Sequence of chain 1.B:
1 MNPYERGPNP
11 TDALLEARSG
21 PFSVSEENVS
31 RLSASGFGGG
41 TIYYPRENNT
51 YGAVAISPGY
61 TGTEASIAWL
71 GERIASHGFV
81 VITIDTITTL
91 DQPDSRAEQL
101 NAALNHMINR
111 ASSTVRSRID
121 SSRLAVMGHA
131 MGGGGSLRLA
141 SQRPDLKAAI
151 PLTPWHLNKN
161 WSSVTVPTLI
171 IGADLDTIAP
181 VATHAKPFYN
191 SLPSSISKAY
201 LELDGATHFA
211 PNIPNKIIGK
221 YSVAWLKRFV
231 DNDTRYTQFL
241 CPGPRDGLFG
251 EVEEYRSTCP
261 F

A small-molecule ligand and the protein it binds are described below.
Small molecule (SMILES): O=C(O)c1ccc(C(=O)OCCO)cc1

Binding-site contacts:
Ligand atom C6 contacts residue ILE178 of chain 1.B at 3.5 Å (hydrophobic).
Ligand atom C2 contacts residue TYR60 of chain 1.B at 3.2 Å (hydrophobic).
Ligand atom O2 contacts residue ALA130 of chain 1.B at 3.7 Å.
Ligand atom C8 contacts residue MET131 of chain 1.B at 3.8 Å (hydrophobic).
Ligand atom C9 contacts residue ILE178 of chain 1.B at 4.1 Å (hydrophobic).
Ligand atom O1 contacts residue TYR60 of chain 1.B at 3.5 Å (h-bond).
Ligand atom O5 contacts residue TRP155 of chain 1.B at 3.4 Å.
Ligand atom C9 contacts residue TRP155 of chain 1.B at 3.6 Å (hydrophobic).
Ligand atom C1 contacts residue GLY59 of chain 1.B at 3.7 Å.
Ligand atom C1 contacts residue HIS208 of chain 1.B at 3.7 Å.
Ligand atom C3 contacts residue MET131 of chain 1.B at 3.9 Å (hydrophobic).
Ligand atom O2 contacts residue HIS208 of chain 1.B at 3.1 Å.
Ligand atom C4 contacts residue TYR60 of chain 1.B at 3.5 Å (hydrophobic).
Ligand atom C10 contacts residue PEG1 of chain 1.J at 3.6 Å.
Ligand atom C8 contacts residue ILE178 of chain 1.B at 4.1 Å (hydrophobic).
Ligand atom C2 contacts residue HIS208 of chain 1.B at 3.3 Å.
Ligand atom O3 contacts residue ALA130 of chain 1.B at 3.1 Å.
Ligand atom C2 contacts residue GLY59 of chain 1.B at 3.3 Å.
Ligand atom O2 contacts residue TYR60 of chain 1.B at 3.6 Å (h-bond).
Ligand atom C9 contacts residue MET131 of chain 1.B at 3.6 Å (hydrophobic).
Ligand atom C2 contacts residue ALA130 of chain 1.B at 3.5 Å (hydrophobic).
Ligand atom C5 contacts residue TYR60 of chain 1.B at 3.8 Å (hydrophobic).
Ligand atom C4 contacts residue ILE178 of chain 1.B at 3.8 Å (hydrophobic).
Ligand atom C1 contacts residue TYR60 of chain 1.B at 2.9 Å (hydrophobic).
Ligand atom O1 contacts residue GLY59 of chain 1.B at 3.5 Å.
Ligand atom C5 contacts residue ILE178 of chain 1.B at 3.5 Å (hydrophobic).
Ligand atom O1 contacts residue HIS129 of chain 1.B at 3.8 Å.
Ligand atom C7 contacts residue ILE178 of chain 1.B at 3.8 Å (hydrophobic).
Ligand atom O4 contacts residue PEG1 of chain 1.J at 3.8 Å.
Ligand atom C8 contacts residue TRP155 of chain 1.B at 3.3 Å (hydrophobic).
Ligand atom O3 contacts residue MET131 of chain 1.B at 2.9 Å (h-bond).
Ligand atom C9 contacts residue TYR60 of chain 1.B at 4.1 Å (hydrophobic).
Ligand atom C2 contacts residue HIS129 of chain 1.B at 4.0 Å.
Ligand atom O5 contacts residue PEG1 of chain 1.J at 3.5 Å.
Ligand atom O3 contacts residue GLY59 of chain 1.B at 3.6 Å.
Ligand atom C3 contacts residue TYR60 of chain 1.B at 3.4 Å (hydrophobic).
Ligand atom O3 contacts residue TYR60 of chain 1.B at 2.9 Å (h-bond).
Ligand atom C3 contacts residue ALA130 of chain 1.B at 3.4 Å (hydrophobic).
Ligand atom C3 contacts residue HIS208 of chain 1.B at 4.0 Å.
Ligand atom C6 contacts residue TYR60 of chain 1.B at 4.1 Å (hydrophobic).